Binding-site contacts:
Ligand atom O5 contacts residue THR205 of chain 1.C at 3.5 Å (h-bond).
Ligand atom C7 contacts residue ILE168 of chain 1.C at 4.0 Å (hydrophobic).
Ligand atom C6 contacts residue THR205 of chain 1.C at 3.8 Å.
Ligand atom C7 contacts residue GLU206 of chain 1.C at 4.2 Å.
Ligand atom O7 contacts residue GLN201 of chain 1.C at 4.0 Å.
Ligand atom C5 contacts residue THR205 of chain 1.C at 3.4 Å.
Ligand atom O7 contacts residue THR205 of chain 1.C at 3.9 Å.
Ligand atom N2 contacts residue ASN203 of chain 1.C at 2.9 Å (h-bond).
Ligand atom C8 contacts residue GLN201 of chain 1.C at 4.2 Å.
Ligand atom C1 contacts residue ASN203 of chain 1.C at 1.4 Å.
Ligand atom C3 contacts residue ASN203 of chain 1.C at 3.8 Å.
Ligand atom C8 contacts residue ILE168 of chain 1.C at 3.8 Å (hydrophobic).
Ligand atom C7 contacts residue GLN201 of chain 1.C at 4.4 Å.
Ligand atom C4 contacts residue ASN203 of chain 1.C at 4.2 Å.
Ligand atom C8 contacts residue GLU206 of chain 1.C at 3.6 Å.
Ligand atom O5 contacts residue ASN203 of chain 1.C at 2.4 Å (h-bond).
Ligand atom C5 contacts residue ASN203 of chain 1.C at 3.6 Å.
Ligand atom O7 contacts residue ASN203 of chain 1.C at 3.5 Å (h-bond).
Ligand atom C2 contacts residue ASN203 of chain 1.C at 2.4 Å.
Ligand atom C8 contacts residue ASN203 of chain 1.C at 4.5 Å.
Ligand atom C1 contacts residue ILE168 of chain 1.C at 4.2 Å (hydrophobic).
Ligand atom N2 contacts residue ILE168 of chain 1.C at 3.8 Å.
Ligand atom C1 contacts residue THR205 of chain 1.C at 3.5 Å.
Ligand atom O7 contacts residue LYS241 of chain 1.C at 3.5 Å (salt-bridge).
Ligand atom C7 contacts residue ASN203 of chain 1.C at 3.4 Å.

Sequence of chain 1.C:
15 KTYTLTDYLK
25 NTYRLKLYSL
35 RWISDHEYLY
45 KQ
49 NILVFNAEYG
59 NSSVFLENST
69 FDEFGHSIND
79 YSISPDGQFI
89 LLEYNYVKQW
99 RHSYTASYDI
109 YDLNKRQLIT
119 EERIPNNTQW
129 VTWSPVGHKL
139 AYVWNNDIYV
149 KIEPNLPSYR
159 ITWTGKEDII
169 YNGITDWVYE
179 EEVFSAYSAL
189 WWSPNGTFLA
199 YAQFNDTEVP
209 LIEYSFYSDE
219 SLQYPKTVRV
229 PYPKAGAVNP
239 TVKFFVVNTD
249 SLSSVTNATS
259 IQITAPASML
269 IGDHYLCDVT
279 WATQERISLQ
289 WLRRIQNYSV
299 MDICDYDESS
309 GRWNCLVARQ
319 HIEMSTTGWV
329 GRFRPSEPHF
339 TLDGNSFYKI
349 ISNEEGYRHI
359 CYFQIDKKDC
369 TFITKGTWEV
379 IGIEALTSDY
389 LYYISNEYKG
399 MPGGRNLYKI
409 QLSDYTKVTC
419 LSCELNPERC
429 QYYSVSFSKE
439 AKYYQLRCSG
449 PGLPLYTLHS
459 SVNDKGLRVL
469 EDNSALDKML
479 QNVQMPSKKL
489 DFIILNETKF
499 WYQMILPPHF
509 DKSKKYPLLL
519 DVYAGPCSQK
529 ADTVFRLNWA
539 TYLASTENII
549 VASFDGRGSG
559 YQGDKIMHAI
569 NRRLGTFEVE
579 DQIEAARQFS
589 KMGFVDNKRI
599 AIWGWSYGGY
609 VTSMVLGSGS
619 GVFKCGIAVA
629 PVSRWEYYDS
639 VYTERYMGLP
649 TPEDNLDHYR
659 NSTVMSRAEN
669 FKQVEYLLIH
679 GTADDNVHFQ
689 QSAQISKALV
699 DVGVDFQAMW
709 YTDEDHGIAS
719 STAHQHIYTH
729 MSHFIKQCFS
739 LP

The protein below binds the small molecule below.
Small molecule (SMILES): CC(=O)N[C@H]1[C@H](O[C@H]2[C@H](O)[C@@H](NC(C)=O)CO[C@@H]2CO)O[C@H](CO)[C@@H](O)[C@@H]1O